Binding-site contacts:
Ligand atom C32 contacts residue GLU80 of chain 1.D at 3.9 Å.
Ligand atom N32 contacts residue LYS83 of chain 1.D at 3.8 Å.
Ligand atom C22 contacts residue GLU80 of chain 1.D at 4.3 Å.
Ligand atom N32 contacts residue GLU80 of chain 1.D at 4.3 Å.
Ligand atom N21 contacts residue LYS83 of chain 1.D at 4.3 Å.
Ligand atom O62 contacts residue GLU80 of chain 1.D at 3.9 Å.

The protein below binds the small molecule below.
Small molecule (SMILES): NC[C@@H]1O[C@H](O[C@H]2[C@@H](O)[C@H](O[C@@H]3[C@@H](O)[C@H](N)C[C@H](N)[C@H]3O[C@H]3O[C@H](CO)[C@@H](O)[C@H](O)[C@H]3N)O[C@@H]2CO)[C@H](N)[C@@H](O)[C@@H]1O

Sequence of chain 1.D:
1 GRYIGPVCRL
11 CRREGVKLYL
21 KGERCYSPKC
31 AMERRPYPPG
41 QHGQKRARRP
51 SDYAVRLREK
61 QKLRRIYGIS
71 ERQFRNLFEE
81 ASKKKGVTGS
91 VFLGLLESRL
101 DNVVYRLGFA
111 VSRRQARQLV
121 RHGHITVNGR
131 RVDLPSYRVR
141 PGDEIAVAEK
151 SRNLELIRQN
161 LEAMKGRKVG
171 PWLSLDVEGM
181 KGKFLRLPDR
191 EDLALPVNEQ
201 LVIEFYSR